A protein and the small-molecule ligand that binds it are described below.
Small molecule (SMILES): CC(=O)N[C@@H]1[C@@H](O)[C@H](O)[C@@H](CO)O[C@H]1O

Sequence of chain 1.C:
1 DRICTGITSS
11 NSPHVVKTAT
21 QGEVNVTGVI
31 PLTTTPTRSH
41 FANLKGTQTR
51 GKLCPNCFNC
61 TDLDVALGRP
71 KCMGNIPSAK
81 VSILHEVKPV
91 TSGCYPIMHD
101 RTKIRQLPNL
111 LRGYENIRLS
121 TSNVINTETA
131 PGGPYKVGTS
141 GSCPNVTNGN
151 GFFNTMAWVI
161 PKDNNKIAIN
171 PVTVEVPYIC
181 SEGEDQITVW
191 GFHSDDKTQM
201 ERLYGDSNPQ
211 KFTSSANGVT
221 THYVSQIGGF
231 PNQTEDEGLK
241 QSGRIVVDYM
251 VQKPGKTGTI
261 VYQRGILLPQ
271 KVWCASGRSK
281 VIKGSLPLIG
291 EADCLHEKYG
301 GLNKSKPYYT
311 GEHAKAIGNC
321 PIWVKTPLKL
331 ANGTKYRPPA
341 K

Binding-site contacts:
Ligand atom N2 contacts residue ASN232 of chain 1.C at 2.9 Å (h-bond).
Ligand atom C4 contacts residue ASN232 of chain 1.C at 4.2 Å.
Ligand atom C2 contacts residue ASN232 of chain 1.C at 2.6 Å.
Ligand atom C3 contacts residue ASN232 of chain 1.C at 3.7 Å.
Ligand atom C7 contacts residue ASN232 of chain 1.C at 3.6 Å.
Ligand atom C5 contacts residue ASN232 of chain 1.C at 3.5 Å.
Ligand atom O7 contacts residue ASN232 of chain 1.C at 4.0 Å.
Ligand atom O5 contacts residue ASN232 of chain 1.C at 2.5 Å (h-bond).
Ligand atom C1 contacts residue ASN232 of chain 1.C at 1.4 Å.